Sequence of chain 1.A:
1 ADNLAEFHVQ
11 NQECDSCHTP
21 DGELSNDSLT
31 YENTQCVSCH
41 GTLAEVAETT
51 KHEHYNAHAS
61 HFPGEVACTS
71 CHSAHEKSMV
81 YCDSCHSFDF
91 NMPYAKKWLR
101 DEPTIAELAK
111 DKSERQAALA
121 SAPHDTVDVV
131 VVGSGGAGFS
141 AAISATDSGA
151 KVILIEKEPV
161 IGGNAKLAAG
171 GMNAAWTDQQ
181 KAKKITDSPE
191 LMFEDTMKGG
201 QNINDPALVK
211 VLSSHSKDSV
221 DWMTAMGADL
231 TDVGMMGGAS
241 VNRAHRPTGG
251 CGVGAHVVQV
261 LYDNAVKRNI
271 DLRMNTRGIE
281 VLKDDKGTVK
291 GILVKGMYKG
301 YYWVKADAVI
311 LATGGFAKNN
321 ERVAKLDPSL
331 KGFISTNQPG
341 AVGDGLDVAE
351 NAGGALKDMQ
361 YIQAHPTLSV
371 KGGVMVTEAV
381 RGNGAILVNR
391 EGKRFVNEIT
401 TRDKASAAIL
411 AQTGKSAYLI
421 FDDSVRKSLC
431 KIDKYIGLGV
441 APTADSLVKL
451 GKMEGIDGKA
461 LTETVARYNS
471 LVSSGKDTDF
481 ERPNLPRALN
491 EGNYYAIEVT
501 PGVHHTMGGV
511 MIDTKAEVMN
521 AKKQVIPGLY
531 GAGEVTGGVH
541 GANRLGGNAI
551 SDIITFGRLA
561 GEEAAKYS

Binding-site contacts:
Ligand atom O1B contacts residue MET375 of chain 1.A at 3.7 Å.
Ligand atom C4 contacts residue ARG544 of chain 1.A at 3.6 Å.
Ligand atom C3 contacts residue FAD1 of chain 1.G at 3.1 Å.
Ligand atom C1 contacts residue MET236 of chain 1.A at 3.9 Å (hydrophobic).
Ligand atom O4A contacts residue ARG402 of chain 1.A at 3.7 Å.
Ligand atom C1 contacts residue MET375 of chain 1.A at 3.9 Å (hydrophobic).
Ligand atom O1A contacts residue GLY170 of chain 1.A at 2.7 Å (h-bond).
Ligand atom O1A contacts residue THR377 of chain 1.A at 2.6 Å (h-bond).
Ligand atom O1A contacts residue ALA169 of chain 1.A at 3.5 Å.
Ligand atom O2 contacts residue HIS504 of chain 1.A at 3.2 Å (h-bond).
Ligand atom O1B contacts residue ARG402 of chain 1.A at 3.2 Å (salt-bridge).
Ligand atom O1B contacts residue THR377 of chain 1.A at 3.4 Å (h-bond).
Ligand atom C1 contacts residue ARG402 of chain 1.A at 3.8 Å.
Ligand atom O4A contacts residue GLY546 of chain 1.A at 3.3 Å.
Ligand atom O4B contacts residue FAD1 of chain 1.G at 3.1 Å.
Ligand atom C4 contacts residue FAD1 of chain 1.G at 3.2 Å.
Ligand atom O4A contacts residue FAD1 of chain 1.G at 2.8 Å.
Ligand atom O4B contacts residue HIS504 of chain 1.A at 2.8 Å (h-bond).
Ligand atom O2 contacts residue ARG402 of chain 1.A at 3.6 Å.
Ligand atom C1 contacts residue GLY170 of chain 1.A at 3.8 Å.
Ligand atom C1 contacts residue GLU378 of chain 1.A at 3.6 Å.
Ligand atom C3 contacts residue ARG402 of chain 1.A at 2.8 Å.
Ligand atom O1A contacts residue FAD1 of chain 1.G at 3.6 Å (h-bond).
Ligand atom C2 contacts residue FAD1 of chain 1.G at 3.1 Å.
Ligand atom O4A contacts residue GLY547 of chain 1.A at 2.7 Å (h-bond).
Ligand atom O2 contacts residue MET375 of chain 1.A at 3.8 Å.
Ligand atom C1 contacts residue HIS365 of chain 1.A at 3.8 Å.
Ligand atom C4 contacts residue ARG402 of chain 1.A at 3.1 Å.
Ligand atom C4 contacts residue GLY546 of chain 1.A at 3.9 Å.
Ligand atom C4 contacts residue GLY547 of chain 1.A at 3.7 Å.
Ligand atom O2 contacts residue HIS365 of chain 1.A at 3.3 Å.
Ligand atom O4A contacts residue ARG544 of chain 1.A at 2.7 Å (salt-bridge).
Ligand atom O2 contacts residue FAD1 of chain 1.G at 3.1 Å (h-bond).
Ligand atom C1 contacts residue THR377 of chain 1.A at 3.3 Å.
Ligand atom O4B contacts residue ARG544 of chain 1.A at 2.7 Å (salt-bridge).
Ligand atom O1B contacts residue HIS365 of chain 1.A at 2.9 Å (h-bond).
Ligand atom C3 contacts residue MET236 of chain 1.A at 3.6 Å (hydrophobic).
Ligand atom C2 contacts residue ARG402 of chain 1.A at 3.2 Å.
Ligand atom O4B contacts residue ARG402 of chain 1.A at 2.8 Å (salt-bridge).
Ligand atom O1B contacts residue GLU378 of chain 1.A at 2.8 Å (salt-bridge).

This protein binds this small molecule.
Small molecule (SMILES): O=C([O-])[C@H](O)/C=C(/[O-])O